Binding-site contacts:
Ligand atom O2B contacts residue LYS163 of chain 1.H at 3.0 Å.
Ligand atom O3' contacts residue SER331 of chain 1.H at 3.1 Å.
Ligand atom O1B contacts residue THR164 of chain 1.H at 2.8 Å (h-bond).
Ligand atom O2B contacts residue GLY162 of chain 1.H at 3.1 Å (h-bond).
Ligand atom PG contacts residue MG1 of chain 1.EA at 3.5 Å.
Ligand atom N1 contacts residue ALA127 of chain 1.H at 3.2 Å.
Ligand atom O2B contacts residue GLY160 of chain 1.H at 3.1 Å (h-bond).
Ligand atom O5' contacts residue TRP165 of chain 1.H at 3.6 Å.
Ligand atom N6 contacts residue ASN130 of chain 1.H at 3.0 Å.
Ligand atom PA contacts residue GLY162 of chain 1.H at 3.5 Å.
Ligand atom O1G contacts residue LEU159 of chain 1.H at 3.3 Å.
Ligand atom N3 contacts residue ALA127 of chain 1.H at 3.5 Å.
Ligand atom O2G contacts residue MG1 of chain 1.EA at 2.3 Å.
Ligand atom O1A contacts residue TRP165 of chain 1.H at 2.9 Å (h-bond).
Ligand atom O1G contacts residue GLY160 of chain 1.H at 3.0 Å (h-bond).
Ligand atom O2A contacts residue MG1 of chain 1.EA at 3.2 Å.
Ligand atom O3A contacts residue GLY162 of chain 1.H at 2.9 Å (h-bond).
Ligand atom O1G contacts residue LYS163 of chain 1.H at 3.1 Å.
Ligand atom O2B contacts residue SER161 of chain 1.H at 3.0 Å (h-bond).
Ligand atom O1A contacts residue THR164 of chain 1.H at 2.7 Å (h-bond).
Ligand atom O3G contacts residue ARG273 of chain 1.H at 2.1 Å (salt-bridge).
Ligand atom O1A contacts residue GLY162 of chain 1.H at 2.8 Å.
Ligand atom C2 contacts residue ALA127 of chain 1.H at 2.8 Å (hydrophobic).
Ligand atom PG contacts residue GLY160 of chain 1.H at 3.4 Å.
Ligand atom O3G contacts residue LEU159 of chain 1.H at 3.5 Å.
Ligand atom PB contacts residue GLY160 of chain 1.H at 3.4 Å.
Ligand atom C1' contacts residue SER331 of chain 1.H at 3.1 Å.
Ligand atom N3 contacts residue TYR310 of chain 1.H at 2.7 Å (h-bond).
Ligand atom O1B contacts residue MG1 of chain 1.EA at 2.3 Å.
Ligand atom PB contacts residue GLY162 of chain 1.H at 3.5 Å.
Ligand atom O3B contacts residue GLY160 of chain 1.H at 2.9 Å (h-bond).
Ligand atom O3A contacts residue GLY160 of chain 1.H at 3.2 Å.
Ligand atom O3B contacts residue MG1 of chain 1.EA at 3.4 Å.
Ligand atom O1A contacts residue LYS163 of chain 1.H at 2.8 Å (salt-bridge).
Ligand atom PG contacts residue ARG273 of chain 1.H at 3.2 Å.
Ligand atom PB contacts residue MG1 of chain 1.EA at 3.5 Å.
Ligand atom N3 contacts residue SER331 of chain 1.H at 3.5 Å (h-bond).
Ligand atom N7 contacts residue ARG133 of chain 1.H at 3.4 Å (salt-bridge).
Ligand atom N1 contacts residue ASN130 of chain 1.H at 3.5 Å.
Ligand atom C2 contacts residue TYR310 of chain 1.H at 2.7 Å (hydrophobic).

Sequence of chain 1.H:
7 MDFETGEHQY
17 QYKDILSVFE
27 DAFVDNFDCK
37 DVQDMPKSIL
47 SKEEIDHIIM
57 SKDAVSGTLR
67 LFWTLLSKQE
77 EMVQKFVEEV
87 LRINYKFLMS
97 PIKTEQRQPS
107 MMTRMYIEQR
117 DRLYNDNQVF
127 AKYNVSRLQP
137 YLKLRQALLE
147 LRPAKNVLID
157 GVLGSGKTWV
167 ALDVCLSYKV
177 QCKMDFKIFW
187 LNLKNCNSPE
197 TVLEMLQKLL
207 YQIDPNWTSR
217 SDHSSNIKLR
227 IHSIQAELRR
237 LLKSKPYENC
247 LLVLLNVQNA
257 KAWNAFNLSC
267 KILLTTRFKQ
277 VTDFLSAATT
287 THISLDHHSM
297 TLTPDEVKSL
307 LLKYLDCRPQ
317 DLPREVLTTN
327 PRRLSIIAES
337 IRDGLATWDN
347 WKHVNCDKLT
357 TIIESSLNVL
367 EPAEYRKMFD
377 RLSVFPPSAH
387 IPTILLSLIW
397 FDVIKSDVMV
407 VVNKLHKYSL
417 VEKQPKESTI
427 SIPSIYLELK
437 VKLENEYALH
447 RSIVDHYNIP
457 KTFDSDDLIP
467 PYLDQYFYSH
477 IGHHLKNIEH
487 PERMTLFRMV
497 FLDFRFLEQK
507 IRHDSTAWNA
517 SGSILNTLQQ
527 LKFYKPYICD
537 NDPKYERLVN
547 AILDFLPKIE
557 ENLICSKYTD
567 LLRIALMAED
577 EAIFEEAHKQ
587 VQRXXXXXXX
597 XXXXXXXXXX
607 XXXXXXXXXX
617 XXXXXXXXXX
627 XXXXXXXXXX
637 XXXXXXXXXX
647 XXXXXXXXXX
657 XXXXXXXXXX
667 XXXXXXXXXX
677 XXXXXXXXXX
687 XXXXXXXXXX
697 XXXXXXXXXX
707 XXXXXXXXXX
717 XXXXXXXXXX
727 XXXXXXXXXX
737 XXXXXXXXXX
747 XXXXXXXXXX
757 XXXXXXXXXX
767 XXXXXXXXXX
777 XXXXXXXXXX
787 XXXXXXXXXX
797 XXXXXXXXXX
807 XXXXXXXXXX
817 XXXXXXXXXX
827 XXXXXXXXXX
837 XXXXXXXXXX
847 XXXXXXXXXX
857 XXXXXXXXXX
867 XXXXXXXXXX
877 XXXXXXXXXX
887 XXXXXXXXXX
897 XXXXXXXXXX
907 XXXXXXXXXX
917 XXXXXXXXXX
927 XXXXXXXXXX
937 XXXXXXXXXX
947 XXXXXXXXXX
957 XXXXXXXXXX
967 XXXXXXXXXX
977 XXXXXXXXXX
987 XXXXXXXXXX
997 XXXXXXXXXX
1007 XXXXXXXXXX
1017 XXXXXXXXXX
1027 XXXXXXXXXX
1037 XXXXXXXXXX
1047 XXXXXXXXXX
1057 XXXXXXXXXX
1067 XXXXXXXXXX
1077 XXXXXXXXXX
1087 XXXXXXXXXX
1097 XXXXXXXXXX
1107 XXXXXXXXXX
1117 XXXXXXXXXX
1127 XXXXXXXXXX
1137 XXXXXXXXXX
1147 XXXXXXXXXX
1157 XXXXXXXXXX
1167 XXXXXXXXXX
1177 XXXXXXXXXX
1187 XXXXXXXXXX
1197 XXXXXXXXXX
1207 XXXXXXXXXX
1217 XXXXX

A protein and the small-molecule ligand that binds it are described below.
Small molecule (SMILES): Nc1ncnc2c1ncn2[C@H]1C[C@H](O)[C@@H](CO[P](=O)(O)O[P](=O)(O)OP(=O)(O)O)O1